Sequence of chain 1.B:
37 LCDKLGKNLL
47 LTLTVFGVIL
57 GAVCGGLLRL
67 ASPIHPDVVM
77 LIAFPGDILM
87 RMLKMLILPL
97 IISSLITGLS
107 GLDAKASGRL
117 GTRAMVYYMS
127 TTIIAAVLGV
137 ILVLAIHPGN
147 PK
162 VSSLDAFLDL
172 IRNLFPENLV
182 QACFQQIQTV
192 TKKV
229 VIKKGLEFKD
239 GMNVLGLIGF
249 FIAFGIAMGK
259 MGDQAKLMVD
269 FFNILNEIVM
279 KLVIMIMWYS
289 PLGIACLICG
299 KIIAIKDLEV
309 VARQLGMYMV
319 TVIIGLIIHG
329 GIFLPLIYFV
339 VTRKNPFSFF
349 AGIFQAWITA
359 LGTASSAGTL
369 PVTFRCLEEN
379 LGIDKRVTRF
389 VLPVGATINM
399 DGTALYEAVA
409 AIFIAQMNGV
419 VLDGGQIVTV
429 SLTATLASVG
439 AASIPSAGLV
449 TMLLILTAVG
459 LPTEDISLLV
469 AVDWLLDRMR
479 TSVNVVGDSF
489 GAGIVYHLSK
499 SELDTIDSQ

Binding-site contacts:
Ligand atom O contacts residue ALA362 of chain 1.B at 4.0 Å.
Ligand atom C contacts residue ASN482 of chain 1.B at 4.0 Å.
Ligand atom O contacts residue SER441 of chain 1.B at 3.1 Å (h-bond).
Ligand atom C contacts residue MET398 of chain 1.B at 3.5 Å (hydrophobic).
Ligand atom OE2 contacts residue GLY446 of chain 1.B at 3.2 Å (h-bond).
Ligand atom CD contacts residue ARG478 of chain 1.B at 3.1 Å.
Ligand atom CG contacts residue THR401 of chain 1.B at 3.7 Å.
Ligand atom CG contacts residue GLY446 of chain 1.B at 3.6 Å.
Ligand atom OXT contacts residue THR479 of chain 1.B at 3.5 Å (h-bond).
Ligand atom CB contacts residue MET398 of chain 1.B at 4.0 Å (hydrophobic).
Ligand atom CB contacts residue ALA440 of chain 1.B at 3.6 Å (hydrophobic).
Ligand atom OE2 contacts residue ARG478 of chain 1.B at 2.4 Å (salt-bridge).
Ligand atom N contacts residue ASP475 of chain 1.B at 2.4 Å (salt-bridge).
Ligand atom O contacts residue THR479 of chain 1.B at 3.8 Å.
Ligand atom OE1 contacts residue ARG478 of chain 1.B at 3.0 Å (salt-bridge).
Ligand atom CG contacts residue ALA445 of chain 1.B at 3.9 Å (hydrophobic).
Ligand atom OE1 contacts residue GLY446 of chain 1.B at 3.8 Å.
Ligand atom OE2 contacts residue THR401 of chain 1.B at 2.8 Å (h-bond).
Ligand atom CB contacts residue ILE442 of chain 1.B at 3.2 Å (hydrophobic).
Ligand atom OE1 contacts residue SER444 of chain 1.B at 3.6 Å.
Ligand atom CD contacts residue GLY446 of chain 1.B at 3.3 Å.
Ligand atom O contacts residue SER363 of chain 1.B at 3.6 Å.
Ligand atom CA contacts residue MET398 of chain 1.B at 3.9 Å (hydrophobic).
Ligand atom CD contacts residue ALA445 of chain 1.B at 3.9 Å (hydrophobic).
Ligand atom N contacts residue THR479 of chain 1.B at 3.9 Å.
Ligand atom OXT contacts residue ASN482 of chain 1.B at 3.0 Å (h-bond).
Ligand atom OXT contacts residue SER364 of chain 1.B at 3.3 Å.
Ligand atom CG contacts residue ILE442 of chain 1.B at 3.9 Å (hydrophobic).
Ligand atom OXT contacts residue MET398 of chain 1.B at 3.1 Å.
Ligand atom OE1 contacts residue ASP475 of chain 1.B at 2.9 Å (salt-bridge).
Ligand atom OE1 contacts residue ALA445 of chain 1.B at 3.8 Å.
Ligand atom CA contacts residue ASP475 of chain 1.B at 3.7 Å.
Ligand atom C contacts residue SER364 of chain 1.B at 3.9 Å.
Ligand atom O contacts residue SER364 of chain 1.B at 3.0 Å (h-bond).
Ligand atom CD contacts residue THR401 of chain 1.B at 3.4 Å.
Ligand atom CA contacts residue THR401 of chain 1.B at 3.8 Å.
Ligand atom C contacts residue THR479 of chain 1.B at 3.7 Å.
Ligand atom CG contacts residue ALA440 of chain 1.B at 3.8 Å (hydrophobic).
Ligand atom CD contacts residue ASP475 of chain 1.B at 3.9 Å.
Ligand atom C contacts residue SER441 of chain 1.B at 4.2 Å.

The protein below binds the small molecule below.
Small molecule (SMILES): N[C@@H](CCC(=O)O)C(=O)O